Sequence of chain 1.C:
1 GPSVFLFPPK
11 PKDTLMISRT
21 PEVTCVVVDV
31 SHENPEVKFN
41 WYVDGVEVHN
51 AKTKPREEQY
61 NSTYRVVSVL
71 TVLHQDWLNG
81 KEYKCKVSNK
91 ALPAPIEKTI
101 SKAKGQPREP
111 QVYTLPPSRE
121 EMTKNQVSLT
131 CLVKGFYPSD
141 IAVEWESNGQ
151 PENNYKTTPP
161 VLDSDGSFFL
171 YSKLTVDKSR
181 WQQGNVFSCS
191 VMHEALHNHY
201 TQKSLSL

Binding-site contacts:
Ligand atom C contacts residue ASN198 of chain 1.C at 3.5 Å.
Ligand atom OD2 contacts residue ASN198 of chain 1.C at 3.6 Å.
Ligand atom CD2 contacts residue MET192 of chain 1.C at 3.6 Å (hydrophobic).
Ligand atom CB contacts residue MET16 of chain 1.C at 3.6 Å (hydrophobic).
Ligand atom CD contacts residue ARG19 of chain 1.C at 3.7 Å.
Ligand atom CG contacts residue MET192 of chain 1.C at 3.7 Å (hydrophobic).
Ligand atom O contacts residue LEU15 of chain 1.C at 3.5 Å (h-bond).
Ligand atom NE2 contacts residue GLU144 of chain 1.C at 3.2 Å (salt-bridge).
Ligand atom CG1 contacts residue ASN198 of chain 1.C at 3.5 Å.
Ligand atom O contacts residue MET16 of chain 1.C at 3.5 Å.
Ligand atom CG contacts residue ASN198 of chain 1.C at 3.8 Å.
Ligand atom CB contacts residue TYR200 of chain 1.C at 3.6 Å (hydrophobic).
Ligand atom CG2 contacts residue ASN198 of chain 1.C at 3.0 Å.
Ligand atom CB contacts residue ASN198 of chain 1.C at 3.7 Å.
Ligand atom CB contacts residue ASN198 of chain 1.C at 3.4 Å.
Ligand atom OD1 contacts residue HIS197 of chain 1.C at 3.5 Å (h-bond).
Ligand atom CD2 contacts residue GLY149 of chain 1.C at 3.6 Å.
Ligand atom N contacts residue ASN198 of chain 1.C at 3.0 Å (h-bond).
Ligand atom O contacts residue ASN198 of chain 1.C at 3.4 Å (h-bond).
Ligand atom CE2 contacts residue HIS199 of chain 1.C at 3.6 Å.
Ligand atom OE2 contacts residue ARG19 of chain 1.C at 3.3 Å (salt-bridge).
Ligand atom OD2 contacts residue HIS197 of chain 1.C at 3.1 Å (h-bond).
Ligand atom CA contacts residue ASN198 of chain 1.C at 3.6 Å.
Ligand atom OE1 contacts residue ARG19 of chain 1.C at 3.3 Å (salt-bridge).
Ligand atom O contacts residue MET16 of chain 1.C at 3.2 Å.
Ligand atom O contacts residue SER18 of chain 1.C at 2.7 Å (h-bond).
Ligand atom CD2 contacts residue ILE17 of chain 1.C at 3.7 Å (hydrophobic).
Ligand atom CZ3 contacts residue HIS199 of chain 1.C at 3.8 Å.
Ligand atom OG1 contacts residue HIS197 of chain 1.C at 3.4 Å.
Ligand atom O contacts residue ASN198 of chain 1.C at 3.7 Å.
Ligand atom O contacts residue ILE17 of chain 1.C at 2.7 Å (h-bond).
Ligand atom CE3 contacts residue LEU15 of chain 1.C at 3.5 Å (hydrophobic).
Ligand atom CG1 contacts residue LEU15 of chain 1.C at 3.7 Å (hydrophobic).
Ligand atom CG2 contacts residue HIS197 of chain 1.C at 3.5 Å.
Ligand atom OD1 contacts residue ASN198 of chain 1.C at 3.8 Å.
Ligand atom O contacts residue TYR200 of chain 1.C at 3.6 Å.
Ligand atom CE3 contacts residue HIS199 of chain 1.C at 3.6 Å.
Ligand atom ND1 contacts residue TYR200 of chain 1.C at 3.2 Å (h-bond).
Ligand atom CG contacts residue HIS197 of chain 1.C at 3.7 Å.
Ligand atom CD2 contacts residue HIS199 of chain 1.C at 3.5 Å.

The protein below binds the small molecule below.
Small molecule (SMILES): CC(C)C[C@@H]1NC(=O)[C@H](Cc2cnc[nH]2)NC(=O)[C@H](CC2=c3ccccc3=NC2)NC(=O)[C@H](C)NC(=O)[C@@H](NC(=O)[C@@H](N)CC(=O)O)CSSC[C@@H](C(=O)N[C@H](C(N)=O)[C@@H](C)O)NC(=O)[C@H](CC2=c3ccccc3=NC2)NC(=O)[C@H](C(C)C)NC(=O)[C@H](CC(C)C)NC(=O)[C@H](CCC(=O)O)NC(=O)CNC1=O